A protein and the small-molecule ligand that binds it are described below.
Small molecule (SMILES): O=C(O)[C@@](O)(COP(=O)(O)O)[C@H](O)[C@H](O)COP(=O)(O)O

Sequence of chain 1.E:
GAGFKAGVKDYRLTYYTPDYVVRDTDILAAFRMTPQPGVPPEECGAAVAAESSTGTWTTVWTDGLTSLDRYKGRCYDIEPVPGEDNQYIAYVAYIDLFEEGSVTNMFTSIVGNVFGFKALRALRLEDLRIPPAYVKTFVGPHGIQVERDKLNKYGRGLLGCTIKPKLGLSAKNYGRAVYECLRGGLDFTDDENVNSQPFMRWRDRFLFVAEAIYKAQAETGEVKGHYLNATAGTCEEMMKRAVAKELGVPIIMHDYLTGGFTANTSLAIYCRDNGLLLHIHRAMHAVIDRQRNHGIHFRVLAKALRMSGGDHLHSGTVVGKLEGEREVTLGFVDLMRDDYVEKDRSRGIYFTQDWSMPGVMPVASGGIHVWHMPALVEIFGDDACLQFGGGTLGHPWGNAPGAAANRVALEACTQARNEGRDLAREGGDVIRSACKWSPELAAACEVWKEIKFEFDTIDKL

Binding-site contacts:
Ligand atom O3 contacts residue GLU204 of chain 1.E at 2.9 Å (salt-bridge).
Ligand atom C3 contacts residue MG1 of chain 1.PA at 3.0 Å.
Ligand atom O6P contacts residue ARG295 of chain 1.E at 2.9 Å (salt-bridge).
Ligand atom O2 contacts residue ASP203 of chain 1.E at 3.5 Å (salt-bridge).
Ligand atom O4 contacts residue SER379 of chain 1.E at 2.8 Å (h-bond).
Ligand atom P1 contacts residue THR65 of chain 1.M at 3.5 Å.
Ligand atom C3 contacts residue KCX201 of chain 1.E at 3.1 Å.
Ligand atom O4P contacts residue HIS327 of chain 1.E at 2.7 Å (h-bond).
Ligand atom O4P contacts residue SER379 of chain 1.E at 3.4 Å (h-bond).
Ligand atom C contacts residue MG1 of chain 1.PA at 2.8 Å.
Ligand atom O3P contacts residue GLY404 of chain 1.E at 2.8 Å (h-bond).
Ligand atom O5P contacts residue ARG295 of chain 1.E at 2.9 Å (salt-bridge).
Ligand atom O2P contacts residue LYS334 of chain 1.E at 2.9 Å (salt-bridge).
Ligand atom O1 contacts residue LYS175 of chain 1.E at 3.3 Å (salt-bridge).
Ligand atom O2P contacts residue GLY380 of chain 1.E at 3.4 Å.
Ligand atom O6 contacts residue MG1 of chain 1.PA at 2.2 Å.
Ligand atom O3P contacts residue LYS175 of chain 1.E at 3.5 Å.
Ligand atom O1P contacts residue GLY403 of chain 1.E at 2.8 Å (h-bond).
Ligand atom O2 contacts residue MG1 of chain 1.PA at 2.3 Å.
Ligand atom O7 contacts residue GLU60 of chain 1.M at 3.3 Å (salt-bridge).
Ligand atom O7 contacts residue LYS334 of chain 1.E at 2.9 Å (salt-bridge).
Ligand atom O2P contacts residue GLY381 of chain 1.E at 2.8 Å (h-bond).
Ligand atom O3P contacts residue THR65 of chain 1.M at 2.5 Å (h-bond).
Ligand atom O2P contacts residue THR65 of chain 1.M at 3.4 Å (h-bond).
Ligand atom O3 contacts residue HIS294 of chain 1.E at 2.9 Å (h-bond).
Ligand atom O3 contacts residue KCX201 of chain 1.E at 2.6 Å (h-bond).
Ligand atom O2 contacts residue KCX201 of chain 1.E at 3.1 Å (h-bond).
Ligand atom O5 contacts residue LEU335 of chain 1.E at 3.5 Å.
Ligand atom C contacts residue LYS175 of chain 1.E at 3.5 Å.
Ligand atom O2 contacts residue LYS175 of chain 1.E at 3.0 Å (salt-bridge).
Ligand atom O4 contacts residue GLY380 of chain 1.E at 3.3 Å (h-bond).
Ligand atom O3 contacts residue MG1 of chain 1.PA at 2.2 Å.
Ligand atom O6 contacts residue ASN123 of chain 1.M at 3.1 Å (h-bond).
Ligand atom O6 contacts residue ASP203 of chain 1.E at 3.1 Å (salt-bridge).
Ligand atom C2 contacts residue MG1 of chain 1.PA at 2.8 Å.
Ligand atom O2P contacts residue TRP66 of chain 1.M at 3.3 Å.
Ligand atom O6 contacts residue LYS175 of chain 1.E at 3.3 Å (salt-bridge).
Ligand atom O6 contacts residue GLU204 of chain 1.E at 3.2 Å (salt-bridge).
Ligand atom O6 contacts residue LYS177 of chain 1.E at 2.7 Å (salt-bridge).
Ligand atom O2 contacts residue THR173 of chain 1.E at 2.8 Å (h-bond).

Sequence of chain 1.M:
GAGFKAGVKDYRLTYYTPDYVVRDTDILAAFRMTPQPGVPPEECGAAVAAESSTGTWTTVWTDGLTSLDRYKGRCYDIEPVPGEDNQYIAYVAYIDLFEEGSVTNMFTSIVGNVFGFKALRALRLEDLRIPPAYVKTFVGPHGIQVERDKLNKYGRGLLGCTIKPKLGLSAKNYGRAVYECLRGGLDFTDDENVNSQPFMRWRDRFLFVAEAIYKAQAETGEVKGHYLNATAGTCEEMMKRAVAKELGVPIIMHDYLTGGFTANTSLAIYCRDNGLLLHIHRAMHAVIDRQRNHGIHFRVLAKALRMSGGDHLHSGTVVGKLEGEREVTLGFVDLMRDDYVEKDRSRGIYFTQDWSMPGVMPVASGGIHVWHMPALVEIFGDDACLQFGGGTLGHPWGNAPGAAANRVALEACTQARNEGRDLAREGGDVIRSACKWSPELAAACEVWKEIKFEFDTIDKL